A small-molecule ligand and the protein it binds are described below.
Small molecule (SMILES): Cc1sc2c(c1C)C(c1ccc(Cl)cc1)=N[C@@H](CC(=O)OC(C)(C)C)c1[nH]nc(C)[n+]1-2

Binding-site contacts:
Ligand atom NAP contacts residue ASN88 of chain 1.A at 3.1 Å (h-bond).
Ligand atom NAP contacts residue VAL94 of chain 1.A at 3.9 Å.
Ligand atom CLAH contacts residue GLU93 of chain 1.A at 3.5 Å.
Ligand atom CAA contacts residue PHE31 of chain 1.A at 3.7 Å (hydrophobic).
Ligand atom CAA contacts residue VAL35 of chain 1.A at 3.6 Å (hydrophobic).
Ligand atom SAR contacts residue PRO30 of chain 1.A at 3.5 Å (h-bond).
Ligand atom OAQ contacts residue LEU42 of chain 1.A at 3.9 Å.
Ligand atom CAW contacts residue VAL94 of chain 1.A at 3.7 Å (hydrophobic).
Ligand atom CLAH contacts residue MET97 of chain 1.A at 4.0 Å.
Ligand atom CAY contacts residue LEU40 of chain 1.A at 3.8 Å (hydrophobic).
Ligand atom OAG contacts residue HIS92 of chain 1.A at 3.6 Å.
Ligand atom CAJ contacts residue TRP29 of chain 1.A at 3.8 Å (hydrophobic).
Ligand atom CAL contacts residue VAL94 of chain 1.A at 3.8 Å (hydrophobic).
Ligand atom CAC contacts residue TRP29 of chain 1.A at 3.8 Å (hydrophobic).
Ligand atom NAN contacts residue VAL94 of chain 1.A at 3.7 Å.
Ligand atom NBD contacts residue VAL94 of chain 1.A at 3.8 Å.
Ligand atom CAV contacts residue VAL35 of chain 1.A at 3.8 Å (hydrophobic).
Ligand atom CAT contacts residue VAL94 of chain 1.A at 3.8 Å (hydrophobic).
Ligand atom CAJ contacts residue MET97 of chain 1.A at 3.6 Å (hydrophobic).
Ligand atom CAB contacts residue TRP29 of chain 1.A at 3.9 Å (hydrophobic).
Ligand atom CAK contacts residue VAL94 of chain 1.A at 4.0 Å (hydrophobic).
Ligand atom CAX contacts residue LEU40 of chain 1.A at 3.6 Å (hydrophobic).
Ligand atom CAM contacts residue ASN88 of chain 1.A at 3.2 Å.
Ligand atom CAL contacts residue PRO30 of chain 1.A at 3.7 Å (hydrophobic).
Ligand atom CAF contacts residue LEU40 of chain 1.A at 3.8 Å (hydrophobic).
Ligand atom NAO contacts residue ASN88 of chain 1.A at 3.6 Å.
Ligand atom CAM contacts residue LEU42 of chain 1.A at 3.9 Å (hydrophobic).
Ligand atom CAV contacts residue VAL94 of chain 1.A at 3.9 Å (hydrophobic).
Ligand atom CAF contacts residue LEU42 of chain 1.A at 3.6 Å (hydrophobic).
Ligand atom CAU contacts residue MET97 of chain 1.A at 4.0 Å (hydrophobic).
Ligand atom NAO contacts residue CYS84 of chain 1.A at 3.9 Å.
Ligand atom CAA contacts residue PRO30 of chain 1.A at 3.7 Å (hydrophobic).
Ligand atom OAG contacts residue ASN88 of chain 1.A at 3.8 Å.
Ligand atom CAB contacts residue LEU40 of chain 1.A at 4.1 Å (hydrophobic).
Ligand atom SAR contacts residue LEU40 of chain 1.A at 3.8 Å.
Ligand atom CAJ contacts residue PRO30 of chain 1.A at 3.9 Å (hydrophobic).
Ligand atom CAS contacts residue LEU42 of chain 1.A at 3.8 Å (hydrophobic).
Ligand atom OAG contacts residue LEU42 of chain 1.A at 3.7 Å.
Ligand atom CAS contacts residue ASN88 of chain 1.A at 3.9 Å.
Ligand atom CAZ contacts residue VAL94 of chain 1.A at 4.0 Å (hydrophobic).

Sequence of chain 1.A:
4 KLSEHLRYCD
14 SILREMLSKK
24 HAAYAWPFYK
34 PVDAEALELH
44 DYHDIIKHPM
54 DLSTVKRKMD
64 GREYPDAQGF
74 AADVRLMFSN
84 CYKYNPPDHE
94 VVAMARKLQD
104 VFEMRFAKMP